Sequence of chain 1.A:
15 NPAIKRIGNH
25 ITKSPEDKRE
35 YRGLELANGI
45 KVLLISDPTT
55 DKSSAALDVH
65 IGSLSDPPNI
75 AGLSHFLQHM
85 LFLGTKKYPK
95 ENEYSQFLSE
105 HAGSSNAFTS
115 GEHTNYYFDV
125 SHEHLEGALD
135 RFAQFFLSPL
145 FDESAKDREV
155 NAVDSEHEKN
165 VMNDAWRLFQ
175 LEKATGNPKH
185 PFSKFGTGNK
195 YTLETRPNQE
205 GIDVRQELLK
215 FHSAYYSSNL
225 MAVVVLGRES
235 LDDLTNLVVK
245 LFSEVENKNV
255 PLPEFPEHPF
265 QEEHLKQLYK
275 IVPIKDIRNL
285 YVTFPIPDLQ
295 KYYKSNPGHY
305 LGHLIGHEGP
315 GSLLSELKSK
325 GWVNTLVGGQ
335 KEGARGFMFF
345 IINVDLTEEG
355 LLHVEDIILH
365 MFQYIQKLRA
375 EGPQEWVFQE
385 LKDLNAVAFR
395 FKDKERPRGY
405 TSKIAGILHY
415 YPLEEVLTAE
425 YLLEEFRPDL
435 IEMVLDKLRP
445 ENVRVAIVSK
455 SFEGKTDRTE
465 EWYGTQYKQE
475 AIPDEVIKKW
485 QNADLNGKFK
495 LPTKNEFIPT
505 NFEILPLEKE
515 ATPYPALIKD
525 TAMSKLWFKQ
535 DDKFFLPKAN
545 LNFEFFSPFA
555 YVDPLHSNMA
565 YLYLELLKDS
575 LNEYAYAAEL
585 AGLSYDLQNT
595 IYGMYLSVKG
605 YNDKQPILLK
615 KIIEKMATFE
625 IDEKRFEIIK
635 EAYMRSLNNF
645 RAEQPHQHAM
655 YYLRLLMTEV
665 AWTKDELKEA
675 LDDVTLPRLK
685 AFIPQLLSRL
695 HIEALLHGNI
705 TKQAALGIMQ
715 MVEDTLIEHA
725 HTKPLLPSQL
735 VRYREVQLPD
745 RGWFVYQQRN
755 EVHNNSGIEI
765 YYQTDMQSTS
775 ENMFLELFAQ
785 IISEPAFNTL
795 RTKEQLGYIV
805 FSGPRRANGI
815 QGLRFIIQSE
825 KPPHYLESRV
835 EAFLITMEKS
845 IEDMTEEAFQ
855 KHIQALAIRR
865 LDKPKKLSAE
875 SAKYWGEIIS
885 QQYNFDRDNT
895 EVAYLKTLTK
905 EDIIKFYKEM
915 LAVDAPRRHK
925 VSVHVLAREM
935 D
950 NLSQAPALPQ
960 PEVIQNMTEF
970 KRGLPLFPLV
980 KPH

A protein and the small-molecule ligand that binds it are described below.
Small molecule (SMILES): CC(C)C[C@H](NC(=O)[C@@H](N)CO)C(=O)N[C@H](C=O)CCCN=C(N)N

Binding-site contacts:
Ligand atom NE contacts residue GLN334 of chain 1.A at 3.6 Å.
Ligand atom CD1 contacts residue GLY332 of chain 1.A at 3.8 Å.
Ligand atom CD1 contacts residue HIS307 of chain 1.A at 4.1 Å.
Ligand atom N contacts residue GLY310 of chain 1.A at 3.1 Å (h-bond).
Ligand atom C contacts residue LEU330 of chain 1.A at 4.2 Å (hydrophobic).
Ligand atom NE contacts residue LYS335 of chain 1.A at 4.1 Å.
Ligand atom CA contacts residue TYR580 of chain 1.A at 3.5 Å (hydrophobic).
Ligand atom CZ contacts residue LYS335 of chain 1.A at 3.9 Å.
Ligand atom CA contacts residue GLU312 of chain 1.A at 3.7 Å.
Ligand atom CD1 contacts residue GLY306 of chain 1.A at 3.7 Å.
Ligand atom O contacts residue VAL331 of chain 1.A at 3.4 Å.
Ligand atom CD1 contacts residue GLY333 of chain 1.A at 4.2 Å.
Ligand atom NH2 contacts residue LYS335 of chain 1.A at 4.1 Å.
Ligand atom C contacts residue GLY332 of chain 1.A at 3.7 Å.
Ligand atom C contacts residue TYR580 of chain 1.A at 4.2 Å (hydrophobic).
Ligand atom N contacts residue LEU330 of chain 1.A at 2.6 Å (h-bond).
Ligand atom CA contacts residue GLY310 of chain 1.A at 3.2 Å.
Ligand atom CA contacts residue LEU330 of chain 1.A at 3.9 Å (hydrophobic).
Ligand atom O contacts residue LEU330 of chain 1.A at 3.7 Å.
Ligand atom N contacts residue GLU312 of chain 1.A at 2.8 Å (salt-bridge).
Ligand atom CG contacts residue VAL331 of chain 1.A at 3.7 Å (hydrophobic).
Ligand atom CD contacts residue GLN334 of chain 1.A at 4.2 Å.
Ligand atom CA contacts residue GLY332 of chain 1.A at 3.3 Å.
Ligand atom NH1 contacts residue LYS335 of chain 1.A at 3.5 Å.
Ligand atom CB contacts residue GLY332 of chain 1.A at 4.2 Å.
Ligand atom O contacts residue GLY310 of chain 1.A at 3.6 Å.
Ligand atom N contacts residue TYR580 of chain 1.A at 4.0 Å.
Ligand atom C contacts residue GLY310 of chain 1.A at 3.6 Å.
Ligand atom CB contacts residue TYR580 of chain 1.A at 3.9 Å (hydrophobic).
Ligand atom CG contacts residue HIS303 of chain 1.A at 4.2 Å.
Ligand atom CB contacts residue GLN334 of chain 1.A at 3.8 Å.
Ligand atom CG contacts residue ILE345 of chain 1.A at 4.2 Å (hydrophobic).
Ligand atom O contacts residue GLY332 of chain 1.A at 2.9 Å (h-bond).
Ligand atom CB contacts residue GLY332 of chain 1.A at 4.2 Å.
Ligand atom CD2 contacts residue HIS307 of chain 1.A at 3.9 Å.
Ligand atom CB contacts residue GLU312 of chain 1.A at 3.8 Å.
Ligand atom CD contacts residue ILE345 of chain 1.A at 4.1 Å (hydrophobic).
Ligand atom N contacts residue GLY332 of chain 1.A at 3.2 Å (h-bond).
Ligand atom CD2 contacts residue HIS303 of chain 1.A at 3.3 Å.
Ligand atom C contacts residue GLY332 of chain 1.A at 4.2 Å.